Sequence of chain 11.I:
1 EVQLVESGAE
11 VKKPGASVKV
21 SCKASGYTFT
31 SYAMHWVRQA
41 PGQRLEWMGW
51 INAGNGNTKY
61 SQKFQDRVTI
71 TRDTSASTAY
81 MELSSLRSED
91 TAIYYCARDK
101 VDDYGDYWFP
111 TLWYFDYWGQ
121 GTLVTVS

The small molecule below binds the protein below.
Small molecule (SMILES): CC(=O)N[C@@H]1[C@@H](O)[C@H](O)[C@@H](CO)O[C@H]1O

Binding-site contacts:
Ligand atom C8 contacts residue PHE90 of chain 11.C at 3.7 Å (hydrophobic).
Ligand atom O3 contacts residue GLN65 of chain 11.I at 3.6 Å.
Ligand atom O6 contacts residue GLN65 of chain 11.I at 2.5 Å (h-bond).
Ligand atom O5 contacts residue ASN67 of chain 11.C at 2.4 Å (h-bond).
Ligand atom C2 contacts residue GLN65 of chain 11.I at 4.4 Å.
Ligand atom C3 contacts residue ASN67 of chain 11.C at 3.8 Å.
Ligand atom C4 contacts residue ASN67 of chain 11.C at 4.2 Å.
Ligand atom O6 contacts residue TYR60 of chain 11.I at 4.2 Å.
Ligand atom C3 contacts residue GLN65 of chain 11.I at 4.0 Å.
Ligand atom C6 contacts residue GLN65 of chain 11.I at 3.5 Å.
Ligand atom O4 contacts residue ASP66 of chain 11.I at 2.7 Å (salt-bridge).
Ligand atom C4 contacts residue ASP66 of chain 11.I at 4.0 Å.
Ligand atom C5 contacts residue GLN65 of chain 11.I at 3.7 Å.
Ligand atom C2 contacts residue ASN67 of chain 11.C at 2.4 Å.
Ligand atom C4 contacts residue GLN65 of chain 11.I at 3.3 Å.
Ligand atom C7 contacts residue ASN67 of chain 11.C at 3.7 Å.
Ligand atom C1 contacts residue ASN67 of chain 11.C at 1.4 Å.
Ligand atom C5 contacts residue ASN67 of chain 11.C at 3.7 Å.
Ligand atom N2 contacts residue ASN67 of chain 11.C at 2.9 Å (h-bond).
Ligand atom O7 contacts residue ASN67 of chain 11.C at 4.1 Å.
Ligand atom O4 contacts residue GLN65 of chain 11.I at 3.6 Å.
Ligand atom O6 contacts residue ASN67 of chain 11.C at 4.0 Å.
Ligand atom C7 contacts residue PHE90 of chain 11.C at 4.4 Å (hydrophobic).
Ligand atom O5 contacts residue GLN65 of chain 11.I at 3.7 Å.

Sequence of chain 11.C:
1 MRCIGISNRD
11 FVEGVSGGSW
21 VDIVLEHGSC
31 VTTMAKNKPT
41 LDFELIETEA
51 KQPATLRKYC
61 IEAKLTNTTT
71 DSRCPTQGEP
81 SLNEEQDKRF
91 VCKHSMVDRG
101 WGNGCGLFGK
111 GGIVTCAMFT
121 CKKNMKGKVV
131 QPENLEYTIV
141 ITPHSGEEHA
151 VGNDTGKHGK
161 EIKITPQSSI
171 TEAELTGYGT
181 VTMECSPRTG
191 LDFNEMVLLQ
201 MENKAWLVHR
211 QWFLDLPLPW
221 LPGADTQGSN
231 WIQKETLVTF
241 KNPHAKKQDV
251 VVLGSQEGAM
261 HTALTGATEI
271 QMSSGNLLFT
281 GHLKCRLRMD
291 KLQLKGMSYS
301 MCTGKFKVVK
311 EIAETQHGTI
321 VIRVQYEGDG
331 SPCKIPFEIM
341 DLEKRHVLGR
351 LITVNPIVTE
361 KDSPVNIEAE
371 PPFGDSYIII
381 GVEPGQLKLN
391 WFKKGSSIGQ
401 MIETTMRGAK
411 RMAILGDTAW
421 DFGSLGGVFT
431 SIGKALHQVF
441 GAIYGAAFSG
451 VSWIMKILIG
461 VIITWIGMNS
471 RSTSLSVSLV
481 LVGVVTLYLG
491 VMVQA